Binding-site contacts:
Ligand atom O2S contacts residue GLY222 of chain 14.A at 3.4 Å (h-bond).
Ligand atom S1 contacts residue TRP374 of chain 14.A at 4.4 Å.
Ligand atom O1S contacts residue LYS215 of chain 14.A at 3.9 Å.
Ligand atom C2 contacts residue TRP374 of chain 14.A at 4.0 Å (hydrophobic).
Ligand atom C3 contacts residue TRP374 of chain 14.A at 4.0 Å (hydrophobic).
Ligand atom O1S contacts residue GLY222 of chain 14.A at 3.0 Å (h-bond).
Ligand atom O1S contacts residue TRP374 of chain 14.A at 4.0 Å.
Ligand atom O2S contacts residue LYS215 of chain 14.A at 3.1 Å (salt-bridge).
Ligand atom O1S contacts residue PHE223 of chain 14.A at 3.2 Å.
Ligand atom N1 contacts residue TRP374 of chain 14.A at 3.5 Å.
Ligand atom S1 contacts residue LYS215 of chain 14.A at 4.1 Å.
Ligand atom C1 contacts residue TRP374 of chain 14.A at 3.3 Å (hydrophobic).
Ligand atom O1S contacts residue ARG224 of chain 14.A at 2.9 Å (salt-bridge).
Ligand atom S1 contacts residue ARG224 of chain 14.A at 4.0 Å.
Ligand atom C3 contacts residue ASP229 of chain 14.A at 4.4 Å.
Ligand atom C2 contacts residue ARG224 of chain 14.A at 4.0 Å.
Ligand atom S1 contacts residue GLY222 of chain 14.A at 3.8 Å.
Ligand atom C1 contacts residue ARG224 of chain 14.A at 4.1 Å.
Ligand atom O3S contacts residue ARG224 of chain 14.A at 3.8 Å.

The protein below binds the small molecule below.
Small molecule (SMILES): CCCCCCCCCCCC[N+](C)(C)CCCS(=O)(=O)O

Sequence of chain 14.A:
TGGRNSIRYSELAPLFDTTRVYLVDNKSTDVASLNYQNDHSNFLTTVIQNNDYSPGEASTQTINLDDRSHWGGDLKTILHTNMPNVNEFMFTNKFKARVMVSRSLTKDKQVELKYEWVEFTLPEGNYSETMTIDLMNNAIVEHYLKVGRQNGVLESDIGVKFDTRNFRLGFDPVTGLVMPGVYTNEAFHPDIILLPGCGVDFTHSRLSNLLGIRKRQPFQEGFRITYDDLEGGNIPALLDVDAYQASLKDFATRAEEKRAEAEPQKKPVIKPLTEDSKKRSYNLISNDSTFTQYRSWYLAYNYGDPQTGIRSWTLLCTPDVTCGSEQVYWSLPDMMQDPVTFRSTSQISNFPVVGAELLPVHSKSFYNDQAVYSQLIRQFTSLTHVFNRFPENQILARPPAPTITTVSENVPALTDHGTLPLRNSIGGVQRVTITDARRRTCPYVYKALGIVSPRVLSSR